Binding-site contacts:
Ligand atom C5 contacts residue ASP184 of chain 1.A at 4.1 Å.
Ligand atom O5 contacts residue ALA59 of chain 1.A at 3.3 Å (h-bond).
Ligand atom C4 contacts residue ARG186 of chain 1.A at 4.2 Å.
Ligand atom C1 contacts residue ALA59 of chain 1.A at 3.2 Å (hydrophobic).
Ligand atom O2 contacts residue ASP57 of chain 1.A at 2.5 Å (salt-bridge).
Ligand atom C2 contacts residue ASP57 of chain 1.A at 3.2 Å.
Ligand atom C6 contacts residue ASN182 of chain 1.A at 3.6 Å.
Ligand atom C1 contacts residue GLN58 of chain 1.A at 4.1 Å.
Ligand atom C5 contacts residue ALA59 of chain 1.A at 4.3 Å (hydrophobic).
Ligand atom C1 contacts residue ASP57 of chain 1.A at 3.3 Å.
Ligand atom C3 contacts residue ASP57 of chain 1.A at 3.4 Å.
Ligand atom O3 contacts residue ARG186 of chain 1.A at 3.9 Å.
Ligand atom O6 contacts residue ASN182 of chain 1.A at 3.3 Å (h-bond).
Ligand atom O2 contacts residue GLN58 of chain 1.A at 3.8 Å.
Ligand atom O1 contacts residue ASP57 of chain 1.A at 3.9 Å.
Ligand atom O4 contacts residue ARG186 of chain 1.A at 3.6 Å (salt-bridge).
Ligand atom C4 contacts residue ASP184 of chain 1.A at 4.1 Å.
Ligand atom O1 contacts residue GLN58 of chain 1.A at 3.6 Å.
Ligand atom O4 contacts residue ASP184 of chain 1.A at 2.9 Å (salt-bridge).
Ligand atom C6 contacts residue ASP184 of chain 1.A at 3.8 Å.
Ligand atom C3 contacts residue ARG186 of chain 1.A at 3.8 Å.
Ligand atom O6 contacts residue PHE183 of chain 1.A at 4.3 Å.
Ligand atom C6 contacts residue PHE183 of chain 1.A at 3.8 Å (hydrophobic).
Ligand atom O1 contacts residue ALA59 of chain 1.A at 2.8 Å (h-bond).
Ligand atom O3 contacts residue ASP57 of chain 1.A at 4.1 Å.

Sequence of chain 1.A:
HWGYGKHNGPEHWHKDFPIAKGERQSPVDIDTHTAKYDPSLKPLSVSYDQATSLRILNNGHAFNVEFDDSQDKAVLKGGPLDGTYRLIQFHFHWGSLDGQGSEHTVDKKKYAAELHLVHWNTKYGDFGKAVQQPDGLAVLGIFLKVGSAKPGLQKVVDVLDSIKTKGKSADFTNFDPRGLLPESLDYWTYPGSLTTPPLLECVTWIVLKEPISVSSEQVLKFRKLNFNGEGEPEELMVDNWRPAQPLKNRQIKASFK

This small molecule binds to this protein.
Small molecule (SMILES): OC[C@H]1O[C@@H](O)[C@H](O)[C@@H](O)[C@@H]1O